Sequence of chain 1.A:
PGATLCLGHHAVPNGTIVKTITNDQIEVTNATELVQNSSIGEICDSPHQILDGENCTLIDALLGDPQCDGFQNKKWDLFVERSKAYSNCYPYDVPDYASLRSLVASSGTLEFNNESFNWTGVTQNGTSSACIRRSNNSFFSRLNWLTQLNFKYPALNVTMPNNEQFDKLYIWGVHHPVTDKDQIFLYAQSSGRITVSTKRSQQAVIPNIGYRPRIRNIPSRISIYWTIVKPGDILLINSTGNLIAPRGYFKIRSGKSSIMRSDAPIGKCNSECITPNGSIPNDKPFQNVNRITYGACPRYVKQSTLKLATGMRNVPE

This protein binds this small molecule.
Small molecule (SMILES): CC(=O)N[C@H]1[C@H](O[C@H]2[C@H](O)[C@@H](NC(C)=O)CO[C@@H]2CO)O[C@H](CO)[C@@H](O[C@@H]2O[C@H](CO)[C@@H](O)[C@H](O)[C@@H]2O)[C@@H]1O

Binding-site contacts:
Ligand atom O6 contacts residue THR159 of chain 2.A at 3.6 Å (h-bond).
Ligand atom C5 contacts residue LEU236 of chain 2.A at 4.1 Å (hydrophobic).
Ligand atom C4 contacts residue ASN157 of chain 2.A at 4.2 Å.
Ligand atom N2 contacts residue TYR211 of chain 1.A at 3.6 Å.
Ligand atom C1 contacts residue TYR211 of chain 1.A at 4.1 Å (hydrophobic).
Ligand atom C4 contacts residue ARG214 of chain 1.A at 4.2 Å.
Ligand atom C8 contacts residue NAG1 of chain 2.G at 3.9 Å.
Ligand atom C6 contacts residue ASN217 of chain 1.A at 4.2 Å.
Ligand atom C8 contacts residue PRO213 of chain 1.A at 4.1 Å (hydrophobic).
Ligand atom C7 contacts residue ASN157 of chain 2.A at 3.5 Å.
Ligand atom O7 contacts residue ASN157 of chain 2.A at 3.7 Å.
Ligand atom C6 contacts residue THR159 of chain 2.A at 3.6 Å.
Ligand atom O7 contacts residue ARG214 of chain 1.A at 2.9 Å (salt-bridge).
Ligand atom C1 contacts residue ARG214 of chain 1.A at 4.1 Å.
Ligand atom C3 contacts residue ARG214 of chain 1.A at 4.2 Å.
Ligand atom O4 contacts residue ARG214 of chain 1.A at 4.0 Å.
Ligand atom C7 contacts residue TYR211 of chain 1.A at 4.2 Å (hydrophobic).
Ligand atom C7 contacts residue ARG214 of chain 1.A at 3.9 Å.
Ligand atom C6 contacts residue LEU236 of chain 2.A at 3.9 Å (hydrophobic).
Ligand atom C2 contacts residue ASN157 of chain 2.A at 2.5 Å.
Ligand atom O5 contacts residue ARG214 of chain 1.A at 3.8 Å.
Ligand atom N2 contacts residue ASN157 of chain 2.A at 2.9 Å (h-bond).
Ligand atom O5 contacts residue LEU236 of chain 2.A at 4.3 Å.
Ligand atom C5 contacts residue ASN217 of chain 1.A at 3.7 Å.
Ligand atom O4 contacts residue ASN217 of chain 1.A at 4.0 Å.
Ligand atom C8 contacts residue TYR211 of chain 1.A at 3.5 Å (hydrophobic).
Ligand atom C5 contacts residue ASN157 of chain 2.A at 3.6 Å.
Ligand atom O7 contacts residue PRO213 of chain 1.A at 3.5 Å.
Ligand atom O7 contacts residue ARG212 of chain 1.A at 4.1 Å.
Ligand atom C8 contacts residue NAG2 of chain 2.G at 3.6 Å.
Ligand atom O3 contacts residue ARG214 of chain 1.A at 3.5 Å.
Ligand atom C3 contacts residue TYR211 of chain 1.A at 3.9 Å (hydrophobic).
Ligand atom C3 contacts residue ASN157 of chain 2.A at 3.8 Å.
Ligand atom C7 contacts residue PRO213 of chain 1.A at 4.2 Å (hydrophobic).
Ligand atom O5 contacts residue ASN157 of chain 2.A at 2.3 Å (h-bond).
Ligand atom C1 contacts residue ASN157 of chain 2.A at 1.4 Å.
Ligand atom O6 contacts residue ARG214 of chain 1.A at 3.8 Å.
Ligand atom C8 contacts residue ILE234 of chain 2.A at 4.2 Å (hydrophobic).
Ligand atom O3 contacts residue TYR211 of chain 1.A at 4.3 Å.
Ligand atom C2 contacts residue ARG214 of chain 1.A at 3.8 Å.

Sequence of chain 2.A:
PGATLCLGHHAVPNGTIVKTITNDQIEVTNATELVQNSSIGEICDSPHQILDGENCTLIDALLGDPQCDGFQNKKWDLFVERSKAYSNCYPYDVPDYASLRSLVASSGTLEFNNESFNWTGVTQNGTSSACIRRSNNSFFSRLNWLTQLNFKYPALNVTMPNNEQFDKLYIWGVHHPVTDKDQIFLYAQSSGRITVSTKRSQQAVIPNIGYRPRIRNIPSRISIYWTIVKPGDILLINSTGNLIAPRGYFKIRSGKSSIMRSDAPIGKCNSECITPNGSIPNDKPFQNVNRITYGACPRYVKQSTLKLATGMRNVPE